Sequence of chain 1.I:
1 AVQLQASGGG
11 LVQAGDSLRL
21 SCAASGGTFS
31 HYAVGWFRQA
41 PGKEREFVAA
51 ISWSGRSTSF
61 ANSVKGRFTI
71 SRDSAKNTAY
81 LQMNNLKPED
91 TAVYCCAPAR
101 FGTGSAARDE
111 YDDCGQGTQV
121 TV

Binding-site contacts:
Ligand atom C1 contacts residue GLN26 of chain 1.D at 3.6 Å.
Ligand atom O5 contacts residue SER25 of chain 1.D at 3.5 Å.
Ligand atom C5 contacts residue ASN23 of chain 1.D at 3.7 Å.
Ligand atom C4 contacts residue ASN23 of chain 1.D at 4.2 Å.
Ligand atom C6 contacts residue SER25 of chain 1.D at 4.4 Å.
Ligand atom N2 contacts residue ARG56 of chain 1.I at 4.0 Å.
Ligand atom N2 contacts residue ASN23 of chain 1.D at 2.8 Å (h-bond).
Ligand atom O5 contacts residue GLN26 of chain 1.D at 3.4 Å (h-bond).
Ligand atom C1 contacts residue SER25 of chain 1.D at 3.7 Å.
Ligand atom C7 contacts residue ASN23 of chain 1.D at 3.6 Å.
Ligand atom O5 contacts residue ASN23 of chain 1.D at 2.4 Å (h-bond).
Ligand atom O6 contacts residue ASN23 of chain 1.D at 4.5 Å.
Ligand atom O6 contacts residue SER25 of chain 1.D at 4.0 Å.
Ligand atom C7 contacts residue ARG56 of chain 1.I at 4.2 Å.
Ligand atom C8 contacts residue ARG56 of chain 1.I at 3.5 Å.
Ligand atom O7 contacts residue ASN23 of chain 1.D at 4.0 Å.
Ligand atom C3 contacts residue ASN23 of chain 1.D at 3.8 Å.
Ligand atom C2 contacts residue GLN26 of chain 1.D at 4.2 Å.
Ligand atom C5 contacts residue SER25 of chain 1.D at 4.0 Å.
Ligand atom C2 contacts residue ASN23 of chain 1.D at 2.5 Å.
Ligand atom C1 contacts residue ASN23 of chain 1.D at 1.4 Å.
Ligand atom C8 contacts residue ASN23 of chain 1.D at 3.9 Å.
Ligand atom O6 contacts residue GLN26 of chain 1.D at 4.1 Å.

A small-molecule ligand and the protein it binds are described below.
Small molecule (SMILES): CC(=O)N[C@@H]1[C@@H](O)[C@H](O)[C@@H](CO)O[C@H]1O

Sequence of chain 1.D:
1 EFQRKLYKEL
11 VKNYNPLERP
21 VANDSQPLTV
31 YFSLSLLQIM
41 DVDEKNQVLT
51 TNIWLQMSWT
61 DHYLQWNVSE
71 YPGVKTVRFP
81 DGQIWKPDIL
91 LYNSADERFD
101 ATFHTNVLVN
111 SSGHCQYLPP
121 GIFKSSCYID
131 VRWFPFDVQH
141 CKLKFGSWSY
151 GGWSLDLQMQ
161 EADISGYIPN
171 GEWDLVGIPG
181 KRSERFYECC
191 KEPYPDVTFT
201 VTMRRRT